Binding-site contacts:
Ligand atom C14 contacts residue LEU144 of chain 1.A at 3.8 Å (hydrophobic).
Ligand atom C5 contacts residue GLY97 of chain 1.A at 3.6 Å.
Ligand atom C5 contacts residue TYR93 of chain 1.A at 3.6 Å (hydrophobic).
Ligand atom C5 contacts residue ALA94 of chain 1.A at 3.4 Å (hydrophobic).
Ligand atom O31 contacts residue THR98 of chain 1.A at 3.1 Å (h-bond).
Ligand atom CL1 contacts residue LEU91 of chain 1.A at 3.6 Å.
Ligand atom N28 contacts residue LEU20 of chain 1.A at 3.6 Å.
Ligand atom C24 contacts residue LEU20 of chain 1.A at 3.4 Å (hydrophobic).
Ligand atom C15 contacts residue THR98 of chain 1.A at 3.8 Å.
Ligand atom N29 contacts residue ALA94 of chain 1.A at 2.9 Å (h-bond).
Ligand atom N27 contacts residue ALA94 of chain 1.A at 3.8 Å.
Ligand atom C18 contacts residue LEU20 of chain 1.A at 3.7 Å (hydrophobic).
Ligand atom N26 contacts residue TYR93 of chain 1.A at 3.4 Å.
Ligand atom C14 contacts residue TYR93 of chain 1.A at 3.7 Å (hydrophobic).
Ligand atom C2 contacts residue GLU141 of chain 1.A at 3.7 Å.
Ligand atom N26 contacts residue ALA94 of chain 1.A at 2.9 Å (h-bond).
Ligand atom C12 contacts residue LEU144 of chain 1.A at 3.5 Å (hydrophobic).
Ligand atom C19 contacts residue LEU20 of chain 1.A at 3.2 Å (hydrophobic).
Ligand atom C1 contacts residue ASN142 of chain 1.A at 3.5 Å.
Ligand atom N27 contacts residue LEU144 of chain 1.A at 3.6 Å.
Ligand atom C6 contacts residue LEU144 of chain 1.A at 3.6 Å (hydrophobic).
Ligand atom C23 contacts residue LEU20 of chain 1.A at 3.6 Å (hydrophobic).
Ligand atom C14 contacts residue ALA94 of chain 1.A at 3.7 Å (hydrophobic).
Ligand atom O31 contacts residue GLY97 of chain 1.A at 3.4 Å.
Ligand atom N29 contacts residue TYR93 of chain 1.A at 3.4 Å.
Ligand atom N27 contacts residue TYR93 of chain 1.A at 3.8 Å.
Ligand atom N26 contacts residue GLU92 of chain 1.A at 3.6 Å (salt-bridge).
Ligand atom F33 contacts residue VAL28 of chain 1.A at 3.3 Å.
Ligand atom C13 contacts residue TYR93 of chain 1.A at 3.8 Å (hydrophobic).
Ligand atom O31 contacts residue ARG101 of chain 1.A at 3.0 Å (salt-bridge).
Ligand atom F32 contacts residue ARG101 of chain 1.A at 3.5 Å.
Ligand atom O30 contacts residue ARG101 of chain 1.A at 3.1 Å (salt-bridge).
Ligand atom C15 contacts residue ARG101 of chain 1.A at 3.5 Å.
Ligand atom N27 contacts residue GLU92 of chain 1.A at 2.9 Å (salt-bridge).
Ligand atom N27 contacts residue ALA41 of chain 1.A at 3.8 Å.
Ligand atom C1 contacts residue ALA154 of chain 1.A at 3.2 Å (hydrophobic).
Ligand atom C13 contacts residue ALA94 of chain 1.A at 3.5 Å (hydrophobic).
Ligand atom C4 contacts residue ALA154 of chain 1.A at 3.0 Å (hydrophobic).
Ligand atom C3 contacts residue ARG18 of chain 1.A at 3.7 Å.
Ligand atom N26 contacts residue LEU144 of chain 1.A at 3.8 Å.

This protein binds this small molecule.
Small molecule (SMILES): Cc1cc(Nc2ccc(F)c(C[C@@]3(C(=O)O)CCN(Cc4cccc(Cl)c4F)[C@H](C)C3)n2)n[nH]1

Sequence of chain 1.A:
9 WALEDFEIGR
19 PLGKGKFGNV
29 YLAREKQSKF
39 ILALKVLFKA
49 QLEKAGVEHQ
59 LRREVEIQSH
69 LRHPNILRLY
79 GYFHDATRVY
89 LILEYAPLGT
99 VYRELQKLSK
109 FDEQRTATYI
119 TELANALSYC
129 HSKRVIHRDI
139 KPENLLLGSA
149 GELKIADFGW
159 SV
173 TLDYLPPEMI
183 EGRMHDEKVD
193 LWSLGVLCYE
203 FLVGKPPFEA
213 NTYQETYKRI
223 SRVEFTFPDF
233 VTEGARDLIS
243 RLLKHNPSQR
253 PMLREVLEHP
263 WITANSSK